The protein below binds the small molecule below.
Small molecule (SMILES): COc1ccc(N2CCN(c3cccc(C)c3)CC2)nn1

Binding-site contacts:
Ligand atom C1 contacts residue MET195 of chain 2.A at 4.3 Å (hydrophobic).
Ligand atom C11 contacts residue HIS241 of chain 2.A at 3.7 Å.
Ligand atom C8 contacts residue PHE121 of chain 2.A at 4.3 Å (hydrophobic).
Ligand atom N5 contacts residue TYR193 of chain 2.A at 4.0 Å.
Ligand atom C1 contacts residue TYR193 of chain 2.A at 3.8 Å (hydrophobic).
Ligand atom C18 contacts residue PHE182 of chain 2.A at 4.0 Å (hydrophobic).
Ligand atom C7 contacts residue LEU103 of chain 2.A at 3.2 Å (hydrophobic).
Ligand atom C14 contacts residue MET217 of chain 2.A at 3.9 Å (hydrophobic).
Ligand atom C10 contacts residue SER123 of chain 2.A at 4.2 Å.
Ligand atom O2 contacts residue TYR193 of chain 2.A at 3.4 Å.
Ligand atom C14 contacts residue LEU187 of chain 2.A at 4.3 Å (hydrophobic).
Ligand atom C21 contacts residue ILE220 of chain 2.A at 3.5 Å (hydrophobic).
Ligand atom C17 contacts residue TYR147 of chain 2.A at 4.0 Å (hydrophobic).
Ligand atom C15 contacts residue ILE101 of chain 2.A at 4.1 Å (hydrophobic).
Ligand atom C21 contacts residue ILE101 of chain 2.A at 4.0 Å (hydrophobic).
Ligand atom C8 contacts residue LEU103 of chain 2.A at 3.1 Å (hydrophobic).
Ligand atom C17 contacts residue ILE220 of chain 2.A at 3.9 Å (hydrophobic).
Ligand atom C10 contacts residue HIS241 of chain 2.A at 3.6 Å.
Ligand atom O2 contacts residue MET195 of chain 2.A at 4.4 Å.
Ligand atom C16 contacts residue ILE101 of chain 2.A at 3.5 Å (hydrophobic).
Ligand atom C18 contacts residue ILE125 of chain 2.A at 4.2 Å (hydrophobic).
Ligand atom N4 contacts residue MET217 of chain 2.A at 3.3 Å.
Ligand atom C1 contacts residue ASN215 of chain 2.A at 3.6 Å.
Ligand atom C7 contacts residue THR102 of chain 2.A at 4.2 Å.
Ligand atom C17 contacts residue ILE101 of chain 2.A at 3.8 Å (hydrophobic).
Ligand atom C1 contacts residue TYR194 of chain 2.A at 4.2 Å (hydrophobic).
Ligand atom C3 contacts residue TYR193 of chain 2.A at 3.8 Å (hydrophobic).
Ligand atom C18 contacts residue ILE220 of chain 2.A at 4.3 Å (hydrophobic).
Ligand atom N5 contacts residue MET217 of chain 2.A at 3.3 Å (h-bond).
Ligand atom N4 contacts residue TYR193 of chain 2.A at 3.5 Å.
Ligand atom C16 contacts residue TYR147 of chain 2.A at 4.3 Å (hydrophobic).
Ligand atom C21 contacts residue TYR147 of chain 2.A at 2.7 Å (hydrophobic).
Ligand atom C13 contacts residue THR102 of chain 2.A at 4.3 Å.
Ligand atom C20 contacts residue ILE125 of chain 2.A at 3.4 Å (hydrophobic).
Ligand atom C19 contacts residue ILE125 of chain 2.A at 3.2 Å (hydrophobic).
Ligand atom C3 contacts residue LEU103 of chain 2.A at 4.2 Å (hydrophobic).
Ligand atom C3 contacts residue PHE121 of chain 2.A at 4.4 Å (hydrophobic).
Ligand atom C13 contacts residue ILE101 of chain 2.A at 3.4 Å (hydrophobic).
Ligand atom C6 contacts residue THR102 of chain 2.A at 4.3 Å.
Ligand atom C14 contacts residue ILE101 of chain 2.A at 4.1 Å (hydrophobic).

Sequence of chain 2.A:
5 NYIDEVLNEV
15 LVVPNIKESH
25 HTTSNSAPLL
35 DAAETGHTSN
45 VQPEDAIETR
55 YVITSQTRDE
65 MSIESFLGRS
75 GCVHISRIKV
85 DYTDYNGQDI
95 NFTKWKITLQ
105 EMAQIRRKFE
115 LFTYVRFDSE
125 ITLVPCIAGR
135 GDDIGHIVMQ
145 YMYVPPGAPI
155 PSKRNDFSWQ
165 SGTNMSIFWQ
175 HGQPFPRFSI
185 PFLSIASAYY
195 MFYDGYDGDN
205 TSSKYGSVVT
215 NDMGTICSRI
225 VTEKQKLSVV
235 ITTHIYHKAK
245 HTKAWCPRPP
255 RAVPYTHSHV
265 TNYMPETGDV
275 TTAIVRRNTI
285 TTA